Binding-site contacts:
Ligand atom N2 contacts residue ASN455 of chain 2.B at 3.9 Å.
Ligand atom C4 contacts residue ASN455 of chain 2.B at 3.8 Å.
Ligand atom O7 contacts residue ASP454 of chain 2.B at 3.5 Å (salt-bridge).
Ligand atom C1 contacts residue LYS427 of chain 2.B at 4.4 Å.
Ligand atom C3 contacts residue ASN455 of chain 2.B at 3.9 Å.
Ligand atom C1 contacts residue ASN455 of chain 2.B at 1.5 Å.
Ligand atom C7 contacts residue ARG453 of chain 2.B at 4.4 Å.
Ligand atom C6 contacts residue ASN455 of chain 2.B at 3.6 Å.
Ligand atom O6 contacts residue ASN455 of chain 2.B at 3.7 Å.
Ligand atom O5 contacts residue ASN455 of chain 2.B at 1.5 Å (h-bond).
Ligand atom N2 contacts residue ARG453 of chain 2.B at 4.1 Å.
Ligand atom O7 contacts residue LYS427 of chain 2.B at 3.8 Å.
Ligand atom C8 contacts residue ASP454 of chain 2.B at 3.1 Å.
Ligand atom C5 contacts residue ASN455 of chain 2.B at 2.7 Å.
Ligand atom C2 contacts residue ASN455 of chain 2.B at 3.0 Å.
Ligand atom C7 contacts residue ASP454 of chain 2.B at 3.5 Å.
Ligand atom C8 contacts residue ARG453 of chain 2.B at 3.9 Å.

The small molecule below binds the protein below.
Small molecule (SMILES): CC(=O)N[C@@H]1[C@@H](O)[C@H](O)[C@@H](CO)O[C@H]1O

Sequence of chain 2.B:
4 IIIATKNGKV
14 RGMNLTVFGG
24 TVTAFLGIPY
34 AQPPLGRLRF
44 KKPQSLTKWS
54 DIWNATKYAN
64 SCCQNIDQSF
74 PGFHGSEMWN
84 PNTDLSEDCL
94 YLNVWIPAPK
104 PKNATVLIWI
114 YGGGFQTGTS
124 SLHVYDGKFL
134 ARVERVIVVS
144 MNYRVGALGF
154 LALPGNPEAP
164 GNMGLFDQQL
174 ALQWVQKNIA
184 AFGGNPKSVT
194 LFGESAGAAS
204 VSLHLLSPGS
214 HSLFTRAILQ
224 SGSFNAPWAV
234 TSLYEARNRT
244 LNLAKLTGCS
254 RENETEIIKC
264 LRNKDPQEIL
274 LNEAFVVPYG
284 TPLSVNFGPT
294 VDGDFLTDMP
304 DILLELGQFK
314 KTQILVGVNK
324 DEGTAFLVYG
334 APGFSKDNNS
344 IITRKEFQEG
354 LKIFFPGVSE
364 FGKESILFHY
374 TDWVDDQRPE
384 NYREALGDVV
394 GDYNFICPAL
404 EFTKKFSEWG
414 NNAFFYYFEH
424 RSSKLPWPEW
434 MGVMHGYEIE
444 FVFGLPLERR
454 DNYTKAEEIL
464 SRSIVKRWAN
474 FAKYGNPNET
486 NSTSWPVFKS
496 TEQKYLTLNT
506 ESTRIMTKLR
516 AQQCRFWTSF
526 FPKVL